A protein and the small-molecule ligand that binds it are described below.
Small molecule (SMILES): CCCCC[C@H](CC(=O)NO)C(=O)N[C@H](C(=O)N1CCC[C@H]1CO)C(C)C

Binding-site contacts:
Ligand atom C3 contacts residue GLN50 of chain 1.A at 3.9 Å.
Ligand atom O20 contacts residue GLY94 of chain 1.A at 2.8 Å (h-bond).
Ligand atom C10 contacts residue VAL133 of chain 1.A at 3.7 Å (hydrophobic).
Ligand atom C5 contacts residue LEU96 of chain 1.A at 3.8 Å (hydrophobic).
Ligand atom C3 contacts residue GLY45 of chain 1.A at 3.7 Å.
Ligand atom N1 contacts residue HIS137 of chain 1.A at 3.5 Å (h-bond).
Ligand atom O4 contacts residue GLN50 of chain 1.A at 3.2 Å (h-bond).
Ligand atom C3 contacts residue GLU138 of chain 1.A at 3.8 Å.
Ligand atom C6 contacts residue GLY94 of chain 1.A at 3.7 Å.
Ligand atom C11 contacts residue GLU93 of chain 1.A at 3.9 Å.
Ligand atom C8 contacts residue ILE44 of chain 1.A at 3.6 Å (hydrophobic).
Ligand atom C7 contacts residue GLU138 of chain 1.A at 3.5 Å.
Ligand atom N1 contacts residue GLU138 of chain 1.A at 2.6 Å (salt-bridge).
Ligand atom C3 contacts residue LEU96 of chain 1.A at 3.8 Å (hydrophobic).
Ligand atom O4 contacts residue CO1 of chain 1.B at 2.2 Å.
Ligand atom C3 contacts residue CO1 of chain 1.B at 2.8 Å.
Ligand atom O13 contacts residue GLY43 of chain 1.A at 3.4 Å.
Ligand atom C9 contacts residue HIS137 of chain 1.A at 3.4 Å.
Ligand atom O4 contacts residue LEU96 of chain 1.A at 2.8 Å (h-bond).
Ligand atom O13 contacts residue ILE44 of chain 1.A at 2.9 Å (h-bond).
Ligand atom C18 contacts residue TYR102 of chain 1.A at 3.9 Å (hydrophobic).
Ligand atom O27 contacts residue LYS92 of chain 1.A at 2.7 Å (salt-bridge).
Ligand atom O20 contacts residue GLU93 of chain 1.A at 3.7 Å.
Ligand atom N1 contacts residue GLN50 of chain 1.A at 3.3 Å (h-bond).
Ligand atom C22 contacts residue LYS92 of chain 1.A at 3.9 Å.
Ligand atom N1 contacts residue CO1 of chain 1.B at 2.9 Å.
Ligand atom O2 contacts residue HIS141 of chain 1.A at 2.8 Å (h-bond).
Ligand atom O2 contacts residue HIS137 of chain 1.A at 3.1 Å.
Ligand atom O27 contacts residue TYR91 of chain 1.A at 3.9 Å.
Ligand atom N1 contacts residue GLY45 of chain 1.A at 3.4 Å (h-bond).
Ligand atom O2 contacts residue GLU138 of chain 1.A at 2.8 Å (salt-bridge).
Ligand atom C3 contacts residue HIS137 of chain 1.A at 3.6 Å.
Ligand atom O4 contacts residue CYS95 of chain 1.A at 3.3 Å (h-bond).
Ligand atom O4 contacts residue HIS137 of chain 1.A at 3.4 Å (h-bond).
Ligand atom O2 contacts residue GLN50 of chain 1.A at 2.6 Å (h-bond).
Ligand atom C26 contacts residue LYS92 of chain 1.A at 3.4 Å.
Ligand atom C7 contacts residue ILE44 of chain 1.A at 3.9 Å (hydrophobic).
Ligand atom C5 contacts residue GLY45 of chain 1.A at 3.4 Å.
Ligand atom O2 contacts residue CO1 of chain 1.B at 2.2 Å.
Ligand atom N14 contacts residue GLY94 of chain 1.A at 3.2 Å (h-bond).

Sequence of chain 1.A:
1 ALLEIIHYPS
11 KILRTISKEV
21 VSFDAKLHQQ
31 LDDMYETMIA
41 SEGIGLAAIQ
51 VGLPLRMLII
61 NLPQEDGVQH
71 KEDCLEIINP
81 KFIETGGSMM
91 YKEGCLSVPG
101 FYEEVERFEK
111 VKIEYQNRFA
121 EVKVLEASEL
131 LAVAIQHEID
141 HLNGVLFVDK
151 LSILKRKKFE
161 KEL